Sequence of chain 1.B:
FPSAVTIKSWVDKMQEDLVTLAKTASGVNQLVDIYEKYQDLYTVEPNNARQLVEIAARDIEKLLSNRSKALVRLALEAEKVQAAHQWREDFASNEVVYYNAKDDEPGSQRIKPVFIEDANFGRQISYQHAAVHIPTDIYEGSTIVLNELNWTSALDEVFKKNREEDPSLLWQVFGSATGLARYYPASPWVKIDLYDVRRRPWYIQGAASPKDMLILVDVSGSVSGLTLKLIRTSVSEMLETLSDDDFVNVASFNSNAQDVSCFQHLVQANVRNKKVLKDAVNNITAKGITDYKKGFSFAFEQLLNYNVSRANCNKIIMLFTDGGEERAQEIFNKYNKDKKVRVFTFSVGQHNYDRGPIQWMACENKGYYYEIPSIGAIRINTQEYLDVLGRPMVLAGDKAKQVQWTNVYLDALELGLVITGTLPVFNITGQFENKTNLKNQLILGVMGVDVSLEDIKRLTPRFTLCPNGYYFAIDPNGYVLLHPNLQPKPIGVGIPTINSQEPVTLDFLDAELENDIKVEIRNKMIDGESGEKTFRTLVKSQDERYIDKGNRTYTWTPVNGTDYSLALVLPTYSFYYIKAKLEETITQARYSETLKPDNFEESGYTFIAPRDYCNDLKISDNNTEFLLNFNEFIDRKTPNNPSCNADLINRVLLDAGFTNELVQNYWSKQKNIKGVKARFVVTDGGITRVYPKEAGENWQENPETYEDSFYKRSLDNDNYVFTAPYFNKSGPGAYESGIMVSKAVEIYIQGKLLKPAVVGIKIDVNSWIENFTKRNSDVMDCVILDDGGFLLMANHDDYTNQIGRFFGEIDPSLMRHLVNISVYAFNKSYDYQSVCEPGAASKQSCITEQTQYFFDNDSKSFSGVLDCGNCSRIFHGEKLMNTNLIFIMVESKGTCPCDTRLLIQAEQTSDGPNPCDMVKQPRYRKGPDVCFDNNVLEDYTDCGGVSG

The small molecule below binds the protein below.
Small molecule (SMILES): CC(=O)N[C@@H]1[C@@H](O)[C@H](O)[C@@H](CO)O[C@H]1O

Binding-site contacts:
Ligand atom O6 contacts residue LYS88 of chain 1.B at 3.5 Å.
Ligand atom O5 contacts residue ASN92 of chain 1.B at 2.4 Å (h-bond).
Ligand atom O6 contacts residue ASP85 of chain 1.B at 4.4 Å.
Ligand atom C7 contacts residue GLU199 of chain 1.B at 4.3 Å.
Ligand atom C2 contacts residue ASN92 of chain 1.B at 2.5 Å.
Ligand atom O5 contacts residue LYS88 of chain 1.B at 4.0 Å.
Ligand atom C5 contacts residue ASN92 of chain 1.B at 3.7 Å.
Ligand atom C7 contacts residue ASN92 of chain 1.B at 3.6 Å.
Ligand atom C1 contacts residue ASN92 of chain 1.B at 1.4 Å.
Ligand atom C8 contacts residue GLU199 of chain 1.B at 3.3 Å.
Ligand atom O7 contacts residue GLU199 of chain 1.B at 4.4 Å.
Ligand atom N2 contacts residue ASN92 of chain 1.B at 2.9 Å (h-bond).
Ligand atom O6 contacts residue LEU89 of chain 1.B at 4.3 Å.
Ligand atom C4 contacts residue ASN92 of chain 1.B at 4.2 Å.
Ligand atom C6 contacts residue LYS88 of chain 1.B at 3.6 Å.
Ligand atom O7 contacts residue ASN92 of chain 1.B at 3.8 Å.
Ligand atom C3 contacts residue ASN92 of chain 1.B at 3.8 Å.